Binding-site contacts:
Ligand atom C contacts residue LEU403 of chain 1.L at 3.6 Å (hydrophobic).
Ligand atom CAD contacts residue LEU403 of chain 1.L at 3.7 Å (hydrophobic).
Ligand atom NAS contacts residue ZN1 of chain 1.LD at 2.9 Å.
Ligand atom FAO contacts residue GLY306 of chain 1.L at 3.3 Å.
Ligand atom OAT contacts residue ASP295 of chain 1.L at 3.0 Å (salt-bridge).
Ligand atom C contacts residue ZN1 of chain 1.LD at 2.8 Å.
Ligand atom OAX contacts residue THR404 of chain 1.L at 3.2 Å.
Ligand atom OAX contacts residue GLY405 of chain 1.L at 2.9 Å (h-bond).
Ligand atom NAS contacts residue LYS290 of chain 1.L at 3.5 Å (salt-bridge).
Ligand atom CBA contacts residue ALA376 of chain 1.L at 3.5 Å (hydrophobic).
Ligand atom CAE contacts residue GLY405 of chain 1.L at 3.6 Å.
Ligand atom FAM contacts residue ALA493 of chain 1.L at 3.1 Å.
Ligand atom CAJ contacts residue LEU408 of chain 1.L at 3.5 Å (hydrophobic).
Ligand atom NAS contacts residue CO31 of chain 1.KD at 2.9 Å (h-bond).
Ligand atom CA contacts residue LEU403 of chain 1.L at 3.1 Å (hydrophobic).
Ligand atom CBF contacts residue ASN373 of chain 1.L at 3.6 Å.
Ligand atom CAF contacts residue GLY405 of chain 1.L at 3.6 Å.
Ligand atom C contacts residue ASP375 of chain 1.L at 3.4 Å.
Ligand atom OAT contacts residue CO31 of chain 1.KD at 3.0 Å (h-bond).
Ligand atom O contacts residue ZN1 of chain 1.LD at 2.0 Å.
Ligand atom FAN contacts residue LEU408 of chain 1.L at 3.7 Å.
Ligand atom FAN contacts residue PHE499 of chain 1.L at 3.3 Å.
Ligand atom FAM contacts residue LEU408 of chain 1.L at 3.5 Å.
Ligand atom FAM contacts residue PHE499 of chain 1.L at 3.7 Å.
Ligand atom OAT contacts residue ASP315 of chain 1.L at 3.2 Å (salt-bridge).
Ligand atom OAT contacts residue ASP375 of chain 1.L at 3.6 Å (salt-bridge).
Ligand atom NAS contacts residue LEU403 of chain 1.L at 3.1 Å (h-bond).
Ligand atom FAO contacts residue MET308 of chain 1.L at 3.1 Å.
Ligand atom OAT contacts residue GLU377 of chain 1.L at 2.5 Å (salt-bridge).
Ligand atom CAB contacts residue GLY405 of chain 1.L at 3.7 Å.
Ligand atom O contacts residue ASP295 of chain 1.L at 3.3 Å (salt-bridge).
Ligand atom O contacts residue LYS302 of chain 1.L at 2.9 Å (salt-bridge).
Ligand atom CBA contacts residue ASP375 of chain 1.L at 3.8 Å.
Ligand atom CAD contacts residue GLY405 of chain 1.L at 3.3 Å.
Ligand atom CAA contacts residue GLY405 of chain 1.L at 3.8 Å.
Ligand atom CAC contacts residue GLY405 of chain 1.L at 3.4 Å.
Ligand atom O contacts residue ASP375 of chain 1.L at 2.8 Å (salt-bridge).
Ligand atom CAK contacts residue LEU408 of chain 1.L at 3.5 Å (hydrophobic).
Ligand atom OAT contacts residue ZN1 of chain 1.LD at 2.2 Å.
Ligand atom OAT contacts residue LYS290 of chain 1.L at 3.0 Å (salt-bridge).

Sequence of chain 1.L:
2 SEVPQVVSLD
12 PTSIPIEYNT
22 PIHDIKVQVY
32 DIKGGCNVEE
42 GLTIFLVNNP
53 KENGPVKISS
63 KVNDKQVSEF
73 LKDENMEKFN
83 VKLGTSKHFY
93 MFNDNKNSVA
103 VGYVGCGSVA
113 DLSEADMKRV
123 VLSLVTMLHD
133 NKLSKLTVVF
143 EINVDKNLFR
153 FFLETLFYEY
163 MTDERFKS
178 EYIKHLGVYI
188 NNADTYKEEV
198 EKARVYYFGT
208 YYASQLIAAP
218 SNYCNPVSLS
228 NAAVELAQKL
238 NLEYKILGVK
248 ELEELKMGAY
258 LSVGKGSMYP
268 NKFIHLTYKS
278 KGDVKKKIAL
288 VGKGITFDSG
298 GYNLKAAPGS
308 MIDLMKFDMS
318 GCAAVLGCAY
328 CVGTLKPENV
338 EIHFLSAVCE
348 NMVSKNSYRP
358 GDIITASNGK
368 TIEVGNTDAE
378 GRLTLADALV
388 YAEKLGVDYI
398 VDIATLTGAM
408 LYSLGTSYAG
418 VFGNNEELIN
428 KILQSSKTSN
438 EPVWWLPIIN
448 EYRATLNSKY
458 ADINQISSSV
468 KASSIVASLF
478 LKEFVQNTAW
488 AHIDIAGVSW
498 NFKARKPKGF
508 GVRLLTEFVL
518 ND

Sequence of chain 1.G:
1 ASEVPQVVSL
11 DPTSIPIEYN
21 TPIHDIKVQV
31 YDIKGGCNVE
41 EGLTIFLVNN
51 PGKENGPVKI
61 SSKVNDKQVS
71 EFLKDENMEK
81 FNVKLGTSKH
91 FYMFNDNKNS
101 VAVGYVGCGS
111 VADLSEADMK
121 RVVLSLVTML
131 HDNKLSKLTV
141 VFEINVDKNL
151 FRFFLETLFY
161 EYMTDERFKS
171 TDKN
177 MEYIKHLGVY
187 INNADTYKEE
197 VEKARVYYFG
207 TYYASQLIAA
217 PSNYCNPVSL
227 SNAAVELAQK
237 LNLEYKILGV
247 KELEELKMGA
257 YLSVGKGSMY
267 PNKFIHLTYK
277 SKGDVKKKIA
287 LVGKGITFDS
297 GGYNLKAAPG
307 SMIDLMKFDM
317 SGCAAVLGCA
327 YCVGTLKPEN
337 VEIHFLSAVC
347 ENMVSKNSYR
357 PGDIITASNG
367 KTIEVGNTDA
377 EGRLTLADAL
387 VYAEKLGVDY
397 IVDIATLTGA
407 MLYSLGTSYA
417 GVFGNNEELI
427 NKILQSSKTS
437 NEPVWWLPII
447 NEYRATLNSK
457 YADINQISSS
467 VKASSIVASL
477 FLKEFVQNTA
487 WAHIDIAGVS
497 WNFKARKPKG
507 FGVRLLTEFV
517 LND

A small-molecule ligand and the protein it binds are described below.
Small molecule (SMILES): O=C(N[C@@H](C(=O)NO)c1ccc(-c2cc(F)c(F)c(F)c2)cc1)C1C2CC3CC(C2)CC1C3